Binding-site contacts:
Ligand atom C03 contacts residue PHE31 of chain 1.A at 3.5 Å (hydrophobic).
Ligand atom C01 contacts residue LYS163 of chain 1.A at 4.4 Å.
Ligand atom C01 contacts residue ALA162 of chain 1.A at 4.0 Å (hydrophobic).
Ligand atom C01 contacts residue VAL36 of chain 1.A at 4.5 Å (hydrophobic).
Ligand atom C06 contacts residue LYS163 of chain 1.A at 3.8 Å.
Ligand atom C01 contacts residue VAL25 of chain 1.A at 3.7 Å (hydrophobic).
Ligand atom C10 contacts residue CYS21 of chain 1.A at 3.1 Å (hydrophobic).
Ligand atom O11 contacts residue ALA162 of chain 1.A at 3.6 Å.
Ligand atom O11 contacts residue GLY18 of chain 1.A at 4.4 Å.
Ligand atom C02 contacts residue VAL36 of chain 1.A at 4.3 Å (hydrophobic).
Ligand atom C02 contacts residue ALA162 of chain 1.A at 4.5 Å (hydrophobic).
Ligand atom C12 contacts residue CYS21 of chain 1.A at 1.8 Å (hydrophobic).
Ligand atom C08 contacts residue CYS21 of chain 1.A at 3.6 Å (hydrophobic).
Ligand atom C04 contacts residue PHE31 of chain 1.A at 3.8 Å (hydrophobic).
Ligand atom N09 contacts residue ALA162 of chain 1.A at 4.3 Å.
Ligand atom C10 contacts residue LYS119 of chain 1.A at 4.3 Å.
Ligand atom C10 contacts residue ALA162 of chain 1.A at 4.0 Å (hydrophobic).
Ligand atom C03 contacts residue LYS163 of chain 1.A at 4.2 Å.
Ligand atom C02 contacts residue LYS163 of chain 1.A at 4.1 Å.
Ligand atom C03 contacts residue VAL36 of chain 1.A at 4.2 Å (hydrophobic).
Ligand atom N09 contacts residue CYS21 of chain 1.A at 3.9 Å.
Ligand atom C05 contacts residue LYS163 of chain 1.A at 3.8 Å.
Ligand atom C04 contacts residue LYS163 of chain 1.A at 4.2 Å.
Ligand atom O11 contacts residue CYS21 of chain 1.A at 3.5 Å.
Ligand atom C01 contacts residue CYS21 of chain 1.A at 3.9 Å (hydrophobic).
Ligand atom C07 contacts residue LYS163 of chain 1.A at 4.2 Å.
Ligand atom N09 contacts residue LYS163 of chain 1.A at 4.2 Å.
Ligand atom O11 contacts residue LYS119 of chain 1.A at 3.7 Å.

The protein below binds the small molecule below.
Small molecule (SMILES): CC(=O)NCc1ccccc1C

Sequence of chain 1.A:
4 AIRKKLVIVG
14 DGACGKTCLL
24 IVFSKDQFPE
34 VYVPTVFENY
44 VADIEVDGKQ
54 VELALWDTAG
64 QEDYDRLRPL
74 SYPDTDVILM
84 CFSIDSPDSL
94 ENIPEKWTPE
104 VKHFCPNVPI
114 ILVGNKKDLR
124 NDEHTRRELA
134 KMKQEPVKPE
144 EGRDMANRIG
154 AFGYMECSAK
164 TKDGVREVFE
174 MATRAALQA